A small-molecule ligand and the protein it binds are described below.
Small molecule (SMILES): CC(=O)N[C@H]1[C@H](O[C@H]2[C@H](O)[C@@H](NC(C)=O)CO[C@@H]2CO[C@H]2O[C@@H](C)[C@@H](O)[C@@H](O)[C@@H]2O)O[C@H](CO)[C@@H](O[C@@H]2O[C@H](CO[C@H]3O[C@H](CO)[C@@H](O)[C@H](O)[C@@H]3O[C@@H]3O[C@H](CO)[C@@H](O[C@@H]4O[C@H](CO)[C@H](O)[C@H](O)[C@H]4O)[C@H](O)[C@H]3NC(C)=O)[C@@H](O)[C@H](O[C@H]3O[C@H](CO)[C@@H](O)[C@H](O)[C@@H]3O[C@@H]3O[C@H](CO)[C@@H](O)[C@H](O)[C@H]3NC(C)=O)[C@@H]2O)[C@@H]1O

Sequence of chain 1.A:
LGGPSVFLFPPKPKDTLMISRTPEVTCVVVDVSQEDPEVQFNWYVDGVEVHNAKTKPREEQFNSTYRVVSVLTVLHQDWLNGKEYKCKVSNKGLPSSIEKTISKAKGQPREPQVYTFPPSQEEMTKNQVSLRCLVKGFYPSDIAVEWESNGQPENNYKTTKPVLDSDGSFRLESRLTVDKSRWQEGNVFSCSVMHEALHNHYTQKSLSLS

Binding-site contacts:
Ligand atom O2 contacts residue GLU24 of chain 1.A at 3.3 Å (salt-bridge).
Ligand atom C1 contacts residue ASP31 of chain 1.A at 3.7 Å.
Ligand atom C2 contacts residue PHE7 of chain 1.A at 3.5 Å (hydrophobic).
Ligand atom O5 contacts residue GLN61 of chain 1.A at 3.1 Å (h-bond).
Ligand atom C1 contacts residue ASN63 of chain 1.A at 1.4 Å.
Ligand atom O4 contacts residue LYS12 of chain 1.A at 2.9 Å.
Ligand atom O6 contacts residue PHE7 of chain 1.A at 3.4 Å.
Ligand atom O5 contacts residue PHE7 of chain 1.A at 3.5 Å.
Ligand atom O6 contacts residue PHE7 of chain 1.A at 3.6 Å.
Ligand atom C5 contacts residue GLN61 of chain 1.A at 3.6 Å.
Ligand atom O3 contacts residue ASP31 of chain 1.A at 3.6 Å (salt-bridge).
Ligand atom C3 contacts residue ASP31 of chain 1.A at 3.2 Å.
Ligand atom C3 contacts residue THR26 of chain 1.A at 3.6 Å.
Ligand atom C1 contacts residue THR65 of chain 1.A at 3.8 Å.
Ligand atom C2 contacts residue THR26 of chain 1.A at 3.4 Å.
Ligand atom C6 contacts residue THR26 of chain 1.A at 3.7 Å.
Ligand atom C3 contacts residue PHE7 of chain 1.A at 3.6 Å (hydrophobic).
Ligand atom C6 contacts residue PHE62 of chain 1.A at 3.6 Å (hydrophobic).
Ligand atom C6 contacts residue GLN61 of chain 1.A at 3.4 Å.
Ligand atom C4 contacts residue LYS12 of chain 1.A at 3.3 Å.
Ligand atom C8 contacts residue ASN63 of chain 1.A at 3.7 Å.
Ligand atom O2 contacts residue PRO10 of chain 1.A at 3.0 Å (h-bond).
Ligand atom N2 contacts residue ASN63 of chain 1.A at 2.8 Å (h-bond).
Ligand atom C2 contacts residue PRO10 of chain 1.A at 3.7 Å (hydrophobic).
Ligand atom C1 contacts residue THR26 of chain 1.A at 3.5 Å.
Ligand atom C2 contacts residue ASP31 of chain 1.A at 3.4 Å.
Ligand atom O4 contacts residue VAL30 of chain 1.A at 3.8 Å.
Ligand atom C7 contacts residue ASN63 of chain 1.A at 3.4 Å.
Ligand atom C3 contacts residue ASN63 of chain 1.A at 3.8 Å.
Ligand atom C6 contacts residue GLN61 of chain 1.A at 3.4 Å.
Ligand atom C5 contacts residue PHE9 of chain 1.A at 3.8 Å (hydrophobic).
Ligand atom O5 contacts residue ASN63 of chain 1.A at 2.4 Å (h-bond).
Ligand atom O3 contacts residue GLU24 of chain 1.A at 3.3 Å (salt-bridge).
Ligand atom C2 contacts residue ASN63 of chain 1.A at 2.5 Å.
Ligand atom C5 contacts residue ASN63 of chain 1.A at 3.6 Å.
Ligand atom N2 contacts residue ASP31 of chain 1.A at 2.8 Å (salt-bridge).
Ligand atom O2 contacts residue THR26 of chain 1.A at 2.7 Å (h-bond).
Ligand atom O7 contacts residue ARG67 of chain 1.A at 3.3 Å (salt-bridge).
Ligand atom C8 contacts residue LYS100 of chain 1.A at 3.4 Å.
Ligand atom O6 contacts residue PHE9 of chain 1.A at 3.6 Å.